Sequence of chain 1.A:
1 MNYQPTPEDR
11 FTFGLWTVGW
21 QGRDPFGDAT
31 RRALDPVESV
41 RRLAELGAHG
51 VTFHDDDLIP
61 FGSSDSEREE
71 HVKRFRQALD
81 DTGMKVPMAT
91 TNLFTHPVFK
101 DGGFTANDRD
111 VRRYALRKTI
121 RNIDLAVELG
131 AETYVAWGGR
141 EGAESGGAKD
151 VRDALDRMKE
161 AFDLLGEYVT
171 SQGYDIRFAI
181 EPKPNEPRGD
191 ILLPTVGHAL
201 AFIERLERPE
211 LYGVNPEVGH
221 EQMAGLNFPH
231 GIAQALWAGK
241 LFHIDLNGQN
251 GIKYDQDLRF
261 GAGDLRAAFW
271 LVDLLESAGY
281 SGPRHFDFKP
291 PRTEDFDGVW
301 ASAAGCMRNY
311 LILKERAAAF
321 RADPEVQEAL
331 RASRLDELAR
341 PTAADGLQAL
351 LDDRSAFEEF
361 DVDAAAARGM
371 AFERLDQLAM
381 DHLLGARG

Sequence of chain 3.A:
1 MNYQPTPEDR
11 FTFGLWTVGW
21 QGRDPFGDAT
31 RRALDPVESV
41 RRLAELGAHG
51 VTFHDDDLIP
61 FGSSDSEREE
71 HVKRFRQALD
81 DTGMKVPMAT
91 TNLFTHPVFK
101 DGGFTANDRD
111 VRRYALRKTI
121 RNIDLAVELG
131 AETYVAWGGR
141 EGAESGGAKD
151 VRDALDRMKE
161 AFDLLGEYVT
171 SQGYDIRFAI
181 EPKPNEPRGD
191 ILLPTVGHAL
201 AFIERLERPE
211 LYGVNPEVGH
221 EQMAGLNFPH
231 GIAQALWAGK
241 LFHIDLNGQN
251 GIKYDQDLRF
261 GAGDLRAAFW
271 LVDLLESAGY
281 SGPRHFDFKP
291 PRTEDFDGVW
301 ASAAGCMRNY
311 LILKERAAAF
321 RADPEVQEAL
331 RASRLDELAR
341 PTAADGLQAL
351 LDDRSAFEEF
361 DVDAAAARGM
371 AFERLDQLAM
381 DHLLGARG

A protein and the small-molecule ligand that binds it are described below.
Small molecule (SMILES): OC[C@@H](O)C(O)[C@@H](O)CO

Binding-site contacts:
Ligand atom O1 contacts residue TRP137 of chain 1.A at 3.8 Å.
Ligand atom O5 contacts residue HIS54 of chain 1.A at 2.7 Å (h-bond).
Ligand atom C3 contacts residue ASP287 of chain 1.A at 3.5 Å.
Ligand atom C4 contacts residue TRP137 of chain 1.A at 3.7 Å (hydrophobic).
Ligand atom C4 contacts residue ASP287 of chain 1.A at 3.6 Å.
Ligand atom C3 contacts residue MG1 of chain 1.C at 3.5 Å.
Ligand atom C2 contacts residue HIS220 of chain 1.A at 3.8 Å.
Ligand atom O1 contacts residue LYS183 of chain 1.A at 3.0 Å (salt-bridge).
Ligand atom O4 contacts residue ASP287 of chain 1.A at 2.7 Å (salt-bridge).
Ligand atom O1 contacts residue MG1 of chain 1.B at 2.8 Å.
Ligand atom C2 contacts residue TRP137 of chain 1.A at 3.7 Å (hydrophobic).
Ligand atom C4 contacts residue MG1 of chain 1.C at 3.3 Å.
Ligand atom C4 contacts residue GLU181 of chain 1.A at 3.1 Å.
Ligand atom O5 contacts residue TRP137 of chain 1.A at 3.7 Å.
Ligand atom O4 contacts residue GLU181 of chain 1.A at 2.5 Å (salt-bridge).
Ligand atom O3 contacts residue TRP16 of chain 1.A at 3.5 Å (h-bond).
Ligand atom O1 contacts residue HIS220 of chain 1.A at 3.1 Å (h-bond).
Ligand atom O4 contacts residue ASP245 of chain 1.A at 3.1 Å (salt-bridge).
Ligand atom C2 contacts residue MG1 of chain 1.C at 3.2 Å.
Ligand atom C2 contacts residue GLU181 of chain 1.A at 3.5 Å.
Ligand atom C1 contacts residue MG1 of chain 1.B at 3.7 Å.
Ligand atom C1 contacts residue HIS220 of chain 1.A at 4.1 Å.
Ligand atom O5 contacts residue PHE94 of chain 1.A at 3.9 Å.
Ligand atom O4 contacts residue MG1 of chain 1.C at 2.1 Å.
Ligand atom O2 contacts residue GLU181 of chain 1.A at 2.9 Å (salt-bridge).
Ligand atom O2 contacts residue MG1 of chain 1.B at 3.6 Å.
Ligand atom O2 contacts residue GLU217 of chain 1.A at 2.8 Å (salt-bridge).
Ligand atom O3 contacts residue ASP287 of chain 1.A at 2.7 Å (salt-bridge).
Ligand atom C1 contacts residue TRP137 of chain 1.A at 3.8 Å (hydrophobic).
Ligand atom O3 contacts residue MG1 of chain 1.C at 3.5 Å.
Ligand atom C5 contacts residue HIS54 of chain 1.A at 3.4 Å.
Ligand atom O1 contacts residue PHE26 of chain 3.A at 3.8 Å.
Ligand atom O2 contacts residue HIS220 of chain 1.A at 3.3 Å (h-bond).
Ligand atom C2 contacts residue ASP287 of chain 1.A at 3.7 Å.
Ligand atom O2 contacts residue ASP287 of chain 1.A at 2.8 Å (salt-bridge).
Ligand atom O1 contacts residue ASP255 of chain 1.A at 3.9 Å.
Ligand atom O2 contacts residue MG1 of chain 1.C at 2.2 Å.
Ligand atom C3 contacts residue TRP137 of chain 1.A at 3.8 Å (hydrophobic).
Ligand atom C1 contacts residue PHE26 of chain 3.A at 3.7 Å (hydrophobic).
Ligand atom C5 contacts residue GLU181 of chain 1.A at 3.9 Å.